Binding-site contacts:
Ligand atom C11 contacts residue GLU450 of chain 1.H at 3.4 Å.
Ligand atom O1 contacts residue ALA383 of chain 1.H at 3.1 Å (h-bond).
Ligand atom N5 contacts residue ALA383 of chain 1.H at 3.5 Å (h-bond).
Ligand atom C8 contacts residue ARG95 of chain 1.G at 3.8 Å.
Ligand atom C10 contacts residue ASN465 of chain 1.H at 3.5 Å.
Ligand atom C15 contacts residue ASN465 of chain 1.H at 3.7 Å.
Ligand atom C12 contacts residue TYR18 of chain 1.G at 3.4 Å (hydrophobic).
Ligand atom C3 contacts residue PHE466 of chain 1.H at 3.8 Å (hydrophobic).
Ligand atom C10 contacts residue GLU450 of chain 1.H at 3.5 Å.
Ligand atom N3 contacts residue ASN465 of chain 1.H at 3.8 Å.
Ligand atom N4 contacts residue ALA383 of chain 1.H at 2.9 Å (h-bond).
Ligand atom O3 contacts residue GLY98 of chain 1.G at 3.5 Å.
Ligand atom C16 contacts residue PHE101 of chain 1.G at 3.6 Å (hydrophobic).
Ligand atom C3 contacts residue ASN465 of chain 1.H at 3.5 Å.
Ligand atom C7 contacts residue ALA383 of chain 1.H at 3.7 Å (hydrophobic).
Ligand atom C12 contacts residue HIS445 of chain 1.H at 3.6 Å.
Ligand atom C11 contacts residue GLU323 of chain 1.G at 3.4 Å.
Ligand atom C14 contacts residue ASN465 of chain 1.H at 3.6 Å.
Ligand atom O2 contacts residue LEU44 of chain 1.G at 3.8 Å.
Ligand atom C4 contacts residue ASN465 of chain 1.H at 3.6 Å.
Ligand atom C2 contacts residue PHE101 of chain 1.G at 3.4 Å (hydrophobic).
Ligand atom C8 contacts residue TYR18 of chain 1.G at 3.7 Å (hydrophobic).
Ligand atom C6 contacts residue ARG95 of chain 1.G at 3.8 Å.
Ligand atom C7 contacts residue ASN465 of chain 1.H at 3.5 Å.
Ligand atom C6 contacts residue ASN465 of chain 1.H at 3.7 Å.
Ligand atom C15 contacts residue GLU450 of chain 1.H at 3.5 Å.
Ligand atom C5 contacts residue GLY98 of chain 1.G at 3.7 Å.
Ligand atom C17 contacts residue HIS445 of chain 1.H at 3.7 Å.
Ligand atom O3 contacts residue ARG95 of chain 1.G at 2.9 Å (salt-bridge).
Ligand atom O1 contacts residue ALA385 of chain 1.H at 3.3 Å (h-bond).
Ligand atom N5 contacts residue ASN465 of chain 1.H at 3.7 Å.
Ligand atom O2 contacts residue ARG95 of chain 1.G at 3.4 Å.
Ligand atom O1 contacts residue ARG95 of chain 1.G at 3.5 Å.
Ligand atom O1 contacts residue ASN384 of chain 1.H at 3.8 Å.
Ligand atom C13 contacts residue TYR18 of chain 1.G at 3.3 Å (hydrophobic).
Ligand atom C9 contacts residue ASN465 of chain 1.H at 3.4 Å.
Ligand atom N2 contacts residue ALA383 of chain 1.H at 3.8 Å.
Ligand atom N1 contacts residue PHE101 of chain 1.G at 3.5 Å.
Ligand atom N2 contacts residue ASN465 of chain 1.H at 2.8 Å (h-bond).
Ligand atom C17 contacts residue TYR18 of chain 1.G at 3.6 Å (hydrophobic).

A small-molecule ligand and the protein it binds are described below.
Small molecule (SMILES): Cc1cc(S(=O)(=O)N(C)CC(=O)Nc2ccn(C)c(=O)c2)c2[nH]ncc2c1

Sequence of chain 1.H:
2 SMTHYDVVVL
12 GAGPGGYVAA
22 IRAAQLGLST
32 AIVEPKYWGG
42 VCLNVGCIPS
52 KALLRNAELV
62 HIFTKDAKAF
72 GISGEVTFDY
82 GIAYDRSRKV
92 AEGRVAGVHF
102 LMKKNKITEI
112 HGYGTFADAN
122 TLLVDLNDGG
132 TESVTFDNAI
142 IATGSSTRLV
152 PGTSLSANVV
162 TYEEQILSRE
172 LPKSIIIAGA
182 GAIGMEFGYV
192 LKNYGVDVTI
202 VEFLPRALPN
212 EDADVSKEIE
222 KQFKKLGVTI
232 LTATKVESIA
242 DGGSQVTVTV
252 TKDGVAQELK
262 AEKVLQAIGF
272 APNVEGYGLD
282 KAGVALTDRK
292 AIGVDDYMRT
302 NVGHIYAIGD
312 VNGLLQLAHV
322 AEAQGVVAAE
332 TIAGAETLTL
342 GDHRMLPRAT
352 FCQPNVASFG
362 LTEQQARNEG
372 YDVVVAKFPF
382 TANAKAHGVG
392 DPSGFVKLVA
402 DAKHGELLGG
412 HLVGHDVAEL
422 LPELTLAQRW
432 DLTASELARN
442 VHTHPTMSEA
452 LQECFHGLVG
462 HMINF

Sequence of chain 1.G:
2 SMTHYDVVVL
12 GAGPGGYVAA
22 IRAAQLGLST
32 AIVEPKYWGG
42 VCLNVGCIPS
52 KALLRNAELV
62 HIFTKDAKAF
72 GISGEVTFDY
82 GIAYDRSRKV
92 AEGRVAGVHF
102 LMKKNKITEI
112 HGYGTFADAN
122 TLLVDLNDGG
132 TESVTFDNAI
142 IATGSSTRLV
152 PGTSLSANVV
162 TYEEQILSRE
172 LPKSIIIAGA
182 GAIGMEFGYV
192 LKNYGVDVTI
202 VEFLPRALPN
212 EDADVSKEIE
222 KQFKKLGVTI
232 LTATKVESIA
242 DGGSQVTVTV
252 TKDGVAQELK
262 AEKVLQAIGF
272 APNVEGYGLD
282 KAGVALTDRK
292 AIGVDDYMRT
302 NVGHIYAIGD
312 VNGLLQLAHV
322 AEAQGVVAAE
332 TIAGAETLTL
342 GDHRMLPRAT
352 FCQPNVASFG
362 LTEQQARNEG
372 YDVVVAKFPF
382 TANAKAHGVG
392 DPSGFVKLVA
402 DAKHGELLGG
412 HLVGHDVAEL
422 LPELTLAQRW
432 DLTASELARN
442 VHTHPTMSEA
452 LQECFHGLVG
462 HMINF